Sequence of chain 1.A:
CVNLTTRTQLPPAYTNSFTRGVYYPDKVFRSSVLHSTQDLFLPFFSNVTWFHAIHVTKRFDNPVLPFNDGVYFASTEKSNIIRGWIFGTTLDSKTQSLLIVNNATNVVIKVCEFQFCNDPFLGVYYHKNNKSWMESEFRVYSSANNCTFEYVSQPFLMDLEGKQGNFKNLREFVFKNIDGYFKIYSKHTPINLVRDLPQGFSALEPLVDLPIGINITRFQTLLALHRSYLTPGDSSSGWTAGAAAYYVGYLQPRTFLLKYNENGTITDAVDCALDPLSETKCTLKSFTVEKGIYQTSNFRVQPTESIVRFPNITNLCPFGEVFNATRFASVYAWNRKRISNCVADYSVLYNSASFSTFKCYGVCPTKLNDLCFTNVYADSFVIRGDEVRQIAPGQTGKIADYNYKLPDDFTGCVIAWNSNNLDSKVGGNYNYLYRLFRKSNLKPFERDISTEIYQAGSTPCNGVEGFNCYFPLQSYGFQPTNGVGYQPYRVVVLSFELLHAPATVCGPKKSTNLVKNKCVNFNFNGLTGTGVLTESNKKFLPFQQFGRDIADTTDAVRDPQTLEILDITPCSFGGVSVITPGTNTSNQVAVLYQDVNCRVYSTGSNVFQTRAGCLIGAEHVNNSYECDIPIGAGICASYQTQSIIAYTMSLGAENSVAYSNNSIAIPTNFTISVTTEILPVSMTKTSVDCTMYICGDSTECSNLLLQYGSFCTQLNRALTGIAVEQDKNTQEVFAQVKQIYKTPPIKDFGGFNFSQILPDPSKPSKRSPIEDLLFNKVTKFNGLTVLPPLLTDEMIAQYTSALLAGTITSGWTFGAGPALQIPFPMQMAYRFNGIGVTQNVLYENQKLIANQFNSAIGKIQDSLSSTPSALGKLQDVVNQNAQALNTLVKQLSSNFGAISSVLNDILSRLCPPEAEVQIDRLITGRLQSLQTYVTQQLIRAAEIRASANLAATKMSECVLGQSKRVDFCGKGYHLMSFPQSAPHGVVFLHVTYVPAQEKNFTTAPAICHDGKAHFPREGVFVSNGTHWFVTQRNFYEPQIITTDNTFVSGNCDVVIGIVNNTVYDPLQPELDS

Binding-site contacts:
Ligand atom C8 contacts residue ASP1084 of chain 1.A at 4.5 Å.
Ligand atom N2 contacts residue ASN1134 of chain 1.A at 3.0 Å (h-bond).
Ligand atom C7 contacts residue ASN1134 of chain 1.A at 3.1 Å.
Ligand atom C4 contacts residue ASN1134 of chain 1.A at 4.4 Å.
Ligand atom C5 contacts residue ASN1134 of chain 1.A at 3.8 Å.
Ligand atom O5 contacts residue ASN1134 of chain 1.A at 2.4 Å (h-bond).
Ligand atom C8 contacts residue ASN1134 of chain 1.A at 3.7 Å.
Ligand atom O7 contacts residue ASN1134 of chain 1.A at 3.3 Å (h-bond).
Ligand atom C1 contacts residue ASN1134 of chain 1.A at 1.5 Å.
Ligand atom C8 contacts residue CYS1082 of chain 1.A at 3.4 Å (hydrophobic).
Ligand atom C7 contacts residue CYS1082 of chain 1.A at 3.9 Å (hydrophobic).
Ligand atom N2 contacts residue CYS1082 of chain 1.A at 3.4 Å (h-bond).
Ligand atom C3 contacts residue ASN1134 of chain 1.A at 4.0 Å.
Ligand atom C8 contacts residue GLY1085 of chain 1.A at 4.1 Å.
Ligand atom C8 contacts residue HIS1083 of chain 1.A at 3.1 Å.
Ligand atom C2 contacts residue ASN1134 of chain 1.A at 2.6 Å.

The protein below binds the small molecule below.
Small molecule (SMILES): CC(=O)N[C@@H]1[C@@H](O)[C@H](O)[C@@H](CO)O[C@H]1O